Sequence of chain 1.A:
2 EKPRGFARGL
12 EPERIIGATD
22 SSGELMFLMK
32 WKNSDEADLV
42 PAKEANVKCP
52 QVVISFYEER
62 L

Binding-site contacts:
Ligand atom N contacts residue ARG61 of chain 1.A at 3.6 Å.
Ligand atom CG1 contacts residue ALA19 of chain 1.A at 3.9 Å (hydrophobic).
Ligand atom C contacts residue GLY18 of chain 1.A at 4.0 Å.
Ligand atom O contacts residue PHE57 of chain 1.A at 4.3 Å.
Ligand atom N contacts residue ILE17 of chain 1.A at 3.3 Å (h-bond).
Ligand atom C contacts residue ARG61 of chain 1.A at 3.4 Å.
Ligand atom C contacts residue ILE17 of chain 1.A at 3.9 Å (hydrophobic).
Ligand atom N contacts residue ALA19 of chain 1.A at 2.8 Å (h-bond).
Ligand atom CA contacts residue ARG61 of chain 1.A at 4.1 Å.
Ligand atom C contacts residue ALA19 of chain 1.A at 4.0 Å (hydrophobic).
Ligand atom CA contacts residue ALA19 of chain 1.A at 3.8 Å (hydrophobic).
Ligand atom CA contacts residue ALA19 of chain 1.A at 3.5 Å (hydrophobic).
Ligand atom C contacts residue ARG61 of chain 1.A at 4.3 Å.
Ligand atom CB contacts residue ILE17 of chain 1.A at 4.2 Å (hydrophobic).
Ligand atom C contacts residue THR20 of chain 1.A at 4.3 Å.
Ligand atom CA contacts residue PHE57 of chain 1.A at 3.8 Å (hydrophobic).
Ligand atom O contacts residue GLY18 of chain 1.A at 3.0 Å.
Ligand atom O contacts residue PHE57 of chain 1.A at 4.0 Å.
Ligand atom C contacts residue ARG61 of chain 1.A at 3.8 Å.
Ligand atom CB contacts residue ALA19 of chain 1.A at 4.3 Å (hydrophobic).
Ligand atom C contacts residue PHE57 of chain 1.A at 4.1 Å (hydrophobic).
Ligand atom CD2 contacts residue ILE17 of chain 1.A at 3.7 Å (hydrophobic).
Ligand atom CA contacts residue ARG61 of chain 1.A at 4.2 Å.
Ligand atom CA contacts residue GLY18 of chain 1.A at 4.2 Å.
Ligand atom O contacts residue ALA19 of chain 1.A at 4.2 Å.
Ligand atom O contacts residue ARG61 of chain 1.A at 4.2 Å.
Ligand atom CB contacts residue PHE57 of chain 1.A at 3.9 Å (hydrophobic).
Ligand atom O contacts residue ARG61 of chain 1.A at 2.3 Å (salt-bridge).
Ligand atom CA contacts residue ILE17 of chain 1.A at 3.6 Å (hydrophobic).
Ligand atom CB contacts residue ILE17 of chain 1.A at 4.1 Å (hydrophobic).
Ligand atom CB contacts residue ILE16 of chain 1.A at 3.9 Å (hydrophobic).
Ligand atom CB contacts residue ARG61 of chain 1.A at 3.9 Å.
Ligand atom CG1 contacts residue GLY18 of chain 1.A at 3.7 Å.
Ligand atom N contacts residue ARG61 of chain 1.A at 3.7 Å.
Ligand atom N contacts residue PHE57 of chain 1.A at 3.8 Å.
Ligand atom N contacts residue SER22 of chain 1.A at 3.8 Å.
Ligand atom C contacts residue ALA19 of chain 1.A at 3.6 Å (hydrophobic).
Ligand atom O contacts residue ALA19 of chain 1.A at 2.9 Å (h-bond).
Ligand atom O contacts residue THR20 of chain 1.A at 3.1 Å (h-bond).
Ligand atom CB contacts residue ALA19 of chain 1.A at 3.9 Å (hydrophobic).

The protein below binds the small molecule below.
Small molecule (SMILES): CNC(=O)[C@H](C)NC(=O)[C@H](CC(C)C)NC(=O)[C@H](C)NC(=O)[C@@H](NC(=O)[C@@H](NC(=O)CN)[C@@H](C)O)C(C)C